Sequence of chain 1.A:
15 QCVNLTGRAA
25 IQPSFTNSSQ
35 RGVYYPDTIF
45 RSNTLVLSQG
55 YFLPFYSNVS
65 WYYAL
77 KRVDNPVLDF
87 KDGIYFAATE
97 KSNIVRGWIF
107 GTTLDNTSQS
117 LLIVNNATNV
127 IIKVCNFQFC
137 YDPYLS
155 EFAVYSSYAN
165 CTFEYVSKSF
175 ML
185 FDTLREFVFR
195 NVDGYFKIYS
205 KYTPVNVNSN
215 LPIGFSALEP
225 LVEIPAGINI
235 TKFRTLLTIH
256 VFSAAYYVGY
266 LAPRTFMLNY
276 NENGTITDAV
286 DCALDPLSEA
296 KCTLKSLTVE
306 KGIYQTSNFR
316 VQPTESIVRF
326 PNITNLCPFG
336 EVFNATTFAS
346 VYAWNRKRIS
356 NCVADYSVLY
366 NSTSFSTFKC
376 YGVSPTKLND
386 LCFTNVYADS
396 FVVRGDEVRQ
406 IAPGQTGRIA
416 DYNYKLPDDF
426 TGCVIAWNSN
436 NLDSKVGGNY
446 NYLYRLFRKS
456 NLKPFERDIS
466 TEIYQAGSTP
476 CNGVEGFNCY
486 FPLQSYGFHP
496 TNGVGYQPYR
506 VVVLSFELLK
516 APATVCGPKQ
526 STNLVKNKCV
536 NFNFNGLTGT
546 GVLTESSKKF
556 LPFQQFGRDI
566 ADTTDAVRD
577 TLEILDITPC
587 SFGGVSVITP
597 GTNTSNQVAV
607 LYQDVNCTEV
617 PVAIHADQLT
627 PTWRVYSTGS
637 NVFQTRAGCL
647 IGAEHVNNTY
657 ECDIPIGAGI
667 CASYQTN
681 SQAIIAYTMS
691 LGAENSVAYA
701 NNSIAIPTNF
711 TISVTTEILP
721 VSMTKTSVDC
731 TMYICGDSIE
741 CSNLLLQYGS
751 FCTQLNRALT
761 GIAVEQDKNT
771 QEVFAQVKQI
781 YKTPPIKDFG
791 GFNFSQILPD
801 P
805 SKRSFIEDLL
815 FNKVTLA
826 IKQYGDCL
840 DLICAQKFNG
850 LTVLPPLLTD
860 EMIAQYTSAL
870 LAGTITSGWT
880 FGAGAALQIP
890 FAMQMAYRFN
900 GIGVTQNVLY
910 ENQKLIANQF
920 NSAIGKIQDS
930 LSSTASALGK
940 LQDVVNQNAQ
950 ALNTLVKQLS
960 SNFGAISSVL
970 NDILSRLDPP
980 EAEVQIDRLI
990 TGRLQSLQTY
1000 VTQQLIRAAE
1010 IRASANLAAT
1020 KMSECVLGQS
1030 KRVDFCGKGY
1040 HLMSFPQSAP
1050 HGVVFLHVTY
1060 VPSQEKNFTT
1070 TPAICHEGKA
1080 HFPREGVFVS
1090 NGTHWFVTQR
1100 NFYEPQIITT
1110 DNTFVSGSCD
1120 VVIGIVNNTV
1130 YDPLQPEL

The small molecule below binds the protein below.
Small molecule (SMILES): CC(=O)N[C@@H]1[C@@H](O)[C@H](O)[C@@H](CO)O[C@H]1O

Binding-site contacts:
Ligand atom C8 contacts residue ASN701 of chain 1.C at 4.5 Å.
Ligand atom C8 contacts residue GLY1123 of chain 1.C at 3.8 Å.
Ligand atom C4 contacts residue ASN701 of chain 1.C at 4.2 Å.
Ligand atom C3 contacts residue ASN701 of chain 1.C at 3.8 Å.
Ligand atom C2 contacts residue ASN701 of chain 1.C at 2.4 Å.
Ligand atom O7 contacts residue ASN701 of chain 1.C at 3.5 Å (h-bond).
Ligand atom O5 contacts residue ASN701 of chain 1.C at 2.4 Å (h-bond).
Ligand atom N2 contacts residue ASN701 of chain 1.C at 2.9 Å (h-bond).
Ligand atom C1 contacts residue ASN701 of chain 1.C at 1.4 Å.
Ligand atom C7 contacts residue ASN701 of chain 1.C at 3.4 Å.
Ligand atom C5 contacts residue ASN701 of chain 1.C at 3.7 Å.
Ligand atom O5 contacts residue ASP788 of chain 1.A at 4.3 Å.

Sequence of chain 1.C:
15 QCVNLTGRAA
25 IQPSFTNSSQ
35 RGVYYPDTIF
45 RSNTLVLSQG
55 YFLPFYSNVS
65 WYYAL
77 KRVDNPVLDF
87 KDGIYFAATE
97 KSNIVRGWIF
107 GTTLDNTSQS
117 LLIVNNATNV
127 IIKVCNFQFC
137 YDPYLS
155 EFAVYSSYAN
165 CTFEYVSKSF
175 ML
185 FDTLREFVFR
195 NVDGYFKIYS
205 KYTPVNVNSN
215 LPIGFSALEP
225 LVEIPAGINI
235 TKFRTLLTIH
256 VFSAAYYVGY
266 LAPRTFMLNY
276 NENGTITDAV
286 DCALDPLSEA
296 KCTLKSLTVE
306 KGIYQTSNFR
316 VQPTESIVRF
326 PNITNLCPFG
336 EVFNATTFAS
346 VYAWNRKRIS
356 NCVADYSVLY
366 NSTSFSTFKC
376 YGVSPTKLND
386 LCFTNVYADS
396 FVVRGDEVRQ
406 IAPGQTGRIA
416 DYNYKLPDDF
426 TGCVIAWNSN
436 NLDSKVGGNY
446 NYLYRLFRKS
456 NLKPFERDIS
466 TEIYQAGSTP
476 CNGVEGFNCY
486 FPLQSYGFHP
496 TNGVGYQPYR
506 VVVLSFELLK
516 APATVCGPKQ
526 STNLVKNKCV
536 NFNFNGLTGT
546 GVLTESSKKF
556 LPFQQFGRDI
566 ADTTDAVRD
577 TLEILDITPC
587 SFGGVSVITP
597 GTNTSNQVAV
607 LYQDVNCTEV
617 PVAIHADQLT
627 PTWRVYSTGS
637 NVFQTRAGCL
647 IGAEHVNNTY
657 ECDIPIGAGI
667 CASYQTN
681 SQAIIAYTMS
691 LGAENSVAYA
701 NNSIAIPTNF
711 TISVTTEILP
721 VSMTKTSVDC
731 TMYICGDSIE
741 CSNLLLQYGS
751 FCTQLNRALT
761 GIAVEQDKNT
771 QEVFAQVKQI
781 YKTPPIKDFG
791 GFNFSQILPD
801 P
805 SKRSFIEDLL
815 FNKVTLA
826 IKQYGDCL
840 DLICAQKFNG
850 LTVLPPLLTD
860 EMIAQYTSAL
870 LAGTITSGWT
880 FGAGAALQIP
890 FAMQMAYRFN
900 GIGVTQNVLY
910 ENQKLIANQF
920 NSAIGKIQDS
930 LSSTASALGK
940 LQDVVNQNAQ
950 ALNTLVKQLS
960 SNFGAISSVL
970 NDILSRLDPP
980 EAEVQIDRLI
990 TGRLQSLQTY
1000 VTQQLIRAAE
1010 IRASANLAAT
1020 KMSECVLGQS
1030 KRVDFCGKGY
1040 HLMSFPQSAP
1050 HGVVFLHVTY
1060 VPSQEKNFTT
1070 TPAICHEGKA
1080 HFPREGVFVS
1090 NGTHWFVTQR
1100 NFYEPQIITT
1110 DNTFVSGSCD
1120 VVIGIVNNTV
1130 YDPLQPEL